This small molecule binds to this protein.
Small molecule (SMILES): NS(=O)(=O)c1nc2ccccc2s1

Sequence of chain 1.A:
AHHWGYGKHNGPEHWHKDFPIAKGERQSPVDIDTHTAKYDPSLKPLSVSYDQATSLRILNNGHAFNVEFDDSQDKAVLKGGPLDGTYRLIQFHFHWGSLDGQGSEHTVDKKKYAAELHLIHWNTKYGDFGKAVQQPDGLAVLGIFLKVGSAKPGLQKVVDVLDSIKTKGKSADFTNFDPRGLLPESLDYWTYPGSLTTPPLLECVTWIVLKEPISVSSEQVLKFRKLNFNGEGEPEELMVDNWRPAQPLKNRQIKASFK

Binding-site contacts:
Ligand atom S contacts residue HIS118 of chain 1.A at 3.9 Å.
Ligand atom C7 contacts residue PHE129 of chain 1.A at 3.9 Å (hydrophobic).
Ligand atom C5 contacts residue PRO199 of chain 1.A at 4.1 Å (hydrophobic).
Ligand atom N contacts residue HIS118 of chain 1.A at 3.4 Å (h-bond).
Ligand atom O2 contacts residue TRP207 of chain 1.A at 3.7 Å.
Ligand atom S1 contacts residue GLN91 of chain 1.A at 4.1 Å.
Ligand atom N3 contacts residue THR197 of chain 1.A at 4.0 Å.
Ligand atom N contacts residue THR197 of chain 1.A at 2.8 Å (h-bond).
Ligand atom C9 contacts residue THR198 of chain 1.A at 3.4 Å.
Ligand atom S contacts residue ZN1 of chain 1.B at 3.0 Å.
Ligand atom N contacts residue HIS93 of chain 1.A at 3.3 Å (h-bond).
Ligand atom C7 contacts residue GLN91 of chain 1.A at 4.1 Å.
Ligand atom S1 contacts residue ILE120 of chain 1.A at 3.6 Å.
Ligand atom C2 contacts residue LEU196 of chain 1.A at 4.0 Å (hydrophobic).
Ligand atom C9 contacts residue LEU196 of chain 1.A at 3.8 Å (hydrophobic).
Ligand atom O1 contacts residue ZN1 of chain 1.B at 3.0 Å.
Ligand atom C5 contacts residue LEU196 of chain 1.A at 4.0 Å (hydrophobic).
Ligand atom O1 contacts residue HIS118 of chain 1.A at 3.4 Å (h-bond).
Ligand atom O1 contacts residue ILE120 of chain 1.A at 3.1 Å.
Ligand atom S1 contacts residue LEU196 of chain 1.A at 4.1 Å.
Ligand atom C4 contacts residue PRO199 of chain 1.A at 3.9 Å (hydrophobic).
Ligand atom C2 contacts residue ZN1 of chain 1.B at 4.1 Å.
Ligand atom S1 contacts residue HIS93 of chain 1.A at 3.8 Å.
Ligand atom N3 contacts residue LEU196 of chain 1.A at 3.7 Å.
Ligand atom S contacts residue HIS93 of chain 1.A at 3.9 Å.
Ligand atom O2 contacts residue SER195 of chain 1.A at 4.1 Å.
Ligand atom O2 contacts residue THR197 of chain 1.A at 2.9 Å (h-bond).
Ligand atom O2 contacts residue LEU196 of chain 1.A at 3.3 Å.
Ligand atom C6 contacts residue PHE129 of chain 1.A at 4.2 Å (hydrophobic).
Ligand atom N contacts residue ZN1 of chain 1.B at 2.0 Å.
Ligand atom O2 contacts residue ZN1 of chain 1.B at 4.1 Å.
Ligand atom C2 contacts residue HIS93 of chain 1.A at 4.0 Å.
Ligand atom N contacts residue HIS95 of chain 1.A at 3.3 Å (h-bond).
Ligand atom O1 contacts residue HIS93 of chain 1.A at 3.3 Å.
Ligand atom S contacts residue THR197 of chain 1.A at 3.8 Å.
Ligand atom C4 contacts residue THR198 of chain 1.A at 3.1 Å.
Ligand atom C8 contacts residue LEU196 of chain 1.A at 3.9 Å (hydrophobic).
Ligand atom N3 contacts residue THR198 of chain 1.A at 3.3 Å (h-bond).
Ligand atom C4 contacts residue LEU196 of chain 1.A at 3.7 Å (hydrophobic).
Ligand atom C5 contacts residue PRO200 of chain 1.A at 4.0 Å (hydrophobic).